Binding-site contacts:
Ligand atom N contacts residue GLU63 of chain 1.J at 2.9 Å (salt-bridge).
Ligand atom O contacts residue TRP147 of chain 1.J at 2.6 Å (h-bond).
Ligand atom CE contacts residue TRP147 of chain 1.J at 3.3 Å (hydrophobic).
Ligand atom O contacts residue TRP147 of chain 1.J at 2.9 Å (h-bond).
Ligand atom C contacts residue TYR84 of chain 1.J at 3.3 Å (hydrophobic).
Ligand atom OG1 contacts residue LYS146 of chain 1.J at 3.1 Å (salt-bridge).
Ligand atom OXT contacts residue TYR84 of chain 1.J at 2.9 Å (h-bond).
Ligand atom OD1 contacts residue TRP73 of chain 1.J at 2.9 Å.
Ligand atom CB contacts residue GLU63 of chain 1.J at 3.1 Å.
Ligand atom CD contacts residue GLU63 of chain 1.J at 3.2 Å.
Ligand atom ND2 contacts residue GLN97 of chain 1.J at 3.2 Å (h-bond).
Ligand atom N contacts residue LYS66 of chain 1.J at 3.1 Å (salt-bridge).
Ligand atom CG contacts residue GLU63 of chain 1.J at 3.0 Å.
Ligand atom C contacts residue TYR7 of chain 1.J at 3.3 Å (hydrophobic).
Ligand atom O contacts residue TYR84 of chain 1.J at 3.0 Å (h-bond).
Ligand atom CB contacts residue TRP73 of chain 1.J at 3.3 Å (hydrophobic).
Ligand atom CE contacts residue ILE124 of chain 1.J at 3.4 Å (hydrophobic).
Ligand atom CB contacts residue GLN70 of chain 1.J at 3.3 Å.
Ligand atom CB contacts residue LYS66 of chain 1.J at 3.3 Å.
Ligand atom CB contacts residue TRP147 of chain 1.J at 3.3 Å (hydrophobic).
Ligand atom N contacts residue GLN70 of chain 1.J at 2.9 Å (h-bond).
Ligand atom CZ contacts residue LYS66 of chain 1.J at 3.3 Å.
Ligand atom CG contacts residue GLN70 of chain 1.J at 3.4 Å.
Ligand atom N contacts residue TYR7 of chain 1.J at 3.2 Å (h-bond).
Ligand atom OD1 contacts residue GLN97 of chain 1.J at 3.1 Å (h-bond).
Ligand atom O contacts residue TYR159 of chain 1.J at 2.7 Å (h-bond).
Ligand atom O contacts residue LYS66 of chain 1.J at 2.5 Å (salt-bridge).
Ligand atom CE1 contacts residue LYS66 of chain 1.J at 3.1 Å.
Ligand atom CA contacts residue TYR7 of chain 1.J at 3.2 Å (hydrophobic).
Ligand atom NZ contacts residue ARG62 of chain 1.J at 2.9 Å (salt-bridge).
Ligand atom ND2 contacts residue GLN70 of chain 1.J at 2.9 Å (h-bond).
Ligand atom O contacts residue TRP73 of chain 1.J at 3.4 Å.
Ligand atom N contacts residue TYR156 of chain 1.J at 2.9 Å (h-bond).
Ligand atom N contacts residue TYR171 of chain 1.J at 2.7 Å (h-bond).
Ligand atom CD2 contacts residue ALA152 of chain 1.J at 3.4 Å (hydrophobic).
Ligand atom OXT contacts residue LYS146 of chain 1.J at 2.9 Å (salt-bridge).
Ligand atom CE1 contacts residue HIS155 of chain 1.J at 3.2 Å.
Ligand atom O contacts residue THR143 of chain 1.J at 2.4 Å (h-bond).
Ligand atom CA contacts residue GLU63 of chain 1.J at 3.3 Å.
Ligand atom N contacts residue SER77 of chain 1.J at 3.2 Å (h-bond).

Sequence of chain 1.J:
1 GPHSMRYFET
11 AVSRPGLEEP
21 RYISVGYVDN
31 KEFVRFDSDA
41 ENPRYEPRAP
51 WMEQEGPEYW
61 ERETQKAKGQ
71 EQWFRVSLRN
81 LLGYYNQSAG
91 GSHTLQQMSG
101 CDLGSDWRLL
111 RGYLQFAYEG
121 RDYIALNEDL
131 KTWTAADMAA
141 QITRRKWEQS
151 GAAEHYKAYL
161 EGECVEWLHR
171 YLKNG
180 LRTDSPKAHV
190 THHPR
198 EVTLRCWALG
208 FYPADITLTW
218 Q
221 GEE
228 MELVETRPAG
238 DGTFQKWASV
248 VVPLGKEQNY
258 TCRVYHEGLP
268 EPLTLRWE

A small-molecule ligand and the protein it binds are described below.
Small molecule (SMILES): CSCC[C@H](NC(=O)[C@@H](NC(=O)[C@H](C)NC(=O)[C@H](Cc1ccccc1)NC(=O)[C@H](CC(N)=O)NC(=O)[C@H](Cc1ccccc1)NC(=O)[C@@H]1CCCN1C(=O)[C@H](C)NC(=O)[C@@H](N)CCCCN)[C@@H](C)O)C(=O)O